Sequence of chain 1.C:
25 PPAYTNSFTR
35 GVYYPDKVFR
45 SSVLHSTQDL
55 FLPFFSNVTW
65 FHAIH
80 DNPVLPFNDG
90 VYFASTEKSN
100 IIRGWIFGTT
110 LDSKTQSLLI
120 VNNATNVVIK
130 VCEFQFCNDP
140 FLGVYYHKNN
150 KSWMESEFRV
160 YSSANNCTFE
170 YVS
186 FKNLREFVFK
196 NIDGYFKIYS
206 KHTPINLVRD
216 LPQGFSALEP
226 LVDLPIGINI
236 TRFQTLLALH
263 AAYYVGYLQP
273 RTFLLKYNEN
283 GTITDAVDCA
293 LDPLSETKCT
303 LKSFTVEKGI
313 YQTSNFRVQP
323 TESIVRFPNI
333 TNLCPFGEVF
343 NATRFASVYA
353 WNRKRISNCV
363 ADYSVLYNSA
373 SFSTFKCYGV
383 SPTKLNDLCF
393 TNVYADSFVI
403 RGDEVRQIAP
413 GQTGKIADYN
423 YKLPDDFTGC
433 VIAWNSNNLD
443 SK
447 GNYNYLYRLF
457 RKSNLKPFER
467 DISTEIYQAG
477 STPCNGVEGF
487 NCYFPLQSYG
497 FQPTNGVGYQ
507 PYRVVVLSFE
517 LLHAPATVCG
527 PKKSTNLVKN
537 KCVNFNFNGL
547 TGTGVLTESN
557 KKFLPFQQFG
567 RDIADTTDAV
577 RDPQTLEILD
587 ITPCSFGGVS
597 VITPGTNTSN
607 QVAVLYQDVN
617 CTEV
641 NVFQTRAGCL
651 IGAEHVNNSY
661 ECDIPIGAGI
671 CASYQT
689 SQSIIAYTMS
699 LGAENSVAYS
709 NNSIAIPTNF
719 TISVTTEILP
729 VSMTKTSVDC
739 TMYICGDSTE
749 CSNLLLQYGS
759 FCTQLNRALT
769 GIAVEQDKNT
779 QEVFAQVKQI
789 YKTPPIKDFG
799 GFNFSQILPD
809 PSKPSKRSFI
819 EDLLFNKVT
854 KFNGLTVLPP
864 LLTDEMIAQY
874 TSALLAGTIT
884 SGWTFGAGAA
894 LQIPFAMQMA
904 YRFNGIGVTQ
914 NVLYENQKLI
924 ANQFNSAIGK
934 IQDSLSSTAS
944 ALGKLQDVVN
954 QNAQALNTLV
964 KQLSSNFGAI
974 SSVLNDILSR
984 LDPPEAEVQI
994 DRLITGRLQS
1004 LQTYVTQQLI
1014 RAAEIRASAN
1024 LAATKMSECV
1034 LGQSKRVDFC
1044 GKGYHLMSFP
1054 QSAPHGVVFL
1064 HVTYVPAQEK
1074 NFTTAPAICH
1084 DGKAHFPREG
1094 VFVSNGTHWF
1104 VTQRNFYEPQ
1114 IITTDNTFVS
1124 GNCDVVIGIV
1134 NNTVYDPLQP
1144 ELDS

Binding-site contacts:
Ligand atom N2 contacts residue ASN603 of chain 1.C at 2.9 Å (h-bond).
Ligand atom C6 contacts residue ASN603 of chain 1.C at 4.2 Å.
Ligand atom O5 contacts residue ASN603 of chain 1.C at 2.4 Å (h-bond).
Ligand atom C2 contacts residue ASN603 of chain 1.C at 2.5 Å.
Ligand atom C4 contacts residue ASN603 of chain 1.C at 4.3 Å.
Ligand atom C1 contacts residue ASN603 of chain 1.C at 1.4 Å.
Ligand atom C7 contacts residue ASN603 of chain 1.C at 4.0 Å.
Ligand atom C3 contacts residue ASN603 of chain 1.C at 3.8 Å.
Ligand atom C5 contacts residue ASN603 of chain 1.C at 3.7 Å.

The small molecule below binds the protein below.
Small molecule (SMILES): CC(=O)N[C@@H]1[C@@H](O)[C@H](O)[C@@H](CO)O[C@H]1O